This protein binds this small molecule.
Small molecule (SMILES): CC(=O)N[C@@H]1[C@@H](O)[C@H](O)[C@@H](CO)O[C@H]1O

Sequence of chain 1.C:
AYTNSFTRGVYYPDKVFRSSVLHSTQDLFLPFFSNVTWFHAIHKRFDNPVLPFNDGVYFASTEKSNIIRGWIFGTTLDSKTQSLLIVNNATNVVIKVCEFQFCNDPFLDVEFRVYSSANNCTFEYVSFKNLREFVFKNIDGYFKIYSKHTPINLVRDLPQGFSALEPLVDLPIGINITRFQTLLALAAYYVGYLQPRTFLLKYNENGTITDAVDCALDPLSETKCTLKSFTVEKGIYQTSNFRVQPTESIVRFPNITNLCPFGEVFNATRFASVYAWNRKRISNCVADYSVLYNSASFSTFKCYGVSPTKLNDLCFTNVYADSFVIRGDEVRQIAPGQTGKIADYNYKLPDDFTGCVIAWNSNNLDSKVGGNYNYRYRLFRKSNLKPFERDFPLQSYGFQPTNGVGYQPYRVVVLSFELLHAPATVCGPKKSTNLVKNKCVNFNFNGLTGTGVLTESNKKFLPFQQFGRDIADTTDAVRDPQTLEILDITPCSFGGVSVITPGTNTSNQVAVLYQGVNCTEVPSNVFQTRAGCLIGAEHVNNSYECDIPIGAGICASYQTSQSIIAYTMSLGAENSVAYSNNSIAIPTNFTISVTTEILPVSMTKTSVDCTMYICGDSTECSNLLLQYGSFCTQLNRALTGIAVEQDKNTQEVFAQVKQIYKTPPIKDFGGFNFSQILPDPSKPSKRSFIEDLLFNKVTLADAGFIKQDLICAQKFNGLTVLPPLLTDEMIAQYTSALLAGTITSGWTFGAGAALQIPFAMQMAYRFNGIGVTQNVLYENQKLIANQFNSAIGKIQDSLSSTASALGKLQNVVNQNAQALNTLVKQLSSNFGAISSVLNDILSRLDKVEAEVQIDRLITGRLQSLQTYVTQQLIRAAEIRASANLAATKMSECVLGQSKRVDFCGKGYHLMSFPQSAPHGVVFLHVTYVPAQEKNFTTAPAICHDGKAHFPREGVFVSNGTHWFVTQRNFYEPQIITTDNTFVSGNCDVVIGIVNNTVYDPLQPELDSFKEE

Binding-site contacts:
Ligand atom C6 contacts residue VAL127 of chain 1.C at 3.8 Å (hydrophobic).
Ligand atom N2 contacts residue THR124 of chain 1.C at 2.8 Å (h-bond).
Ligand atom C4 contacts residue ASN122 of chain 1.C at 4.2 Å.
Ligand atom C8 contacts residue ASN122 of chain 1.C at 4.4 Å.
Ligand atom C2 contacts residue ASN122 of chain 1.C at 2.5 Å.
Ligand atom O5 contacts residue THR124 of chain 1.C at 4.3 Å.
Ligand atom C8 contacts residue THR124 of chain 1.C at 3.8 Å.
Ligand atom C6 contacts residue ASN125 of chain 1.C at 4.3 Å.
Ligand atom O5 contacts residue VAL127 of chain 1.C at 4.1 Å.
Ligand atom C1 contacts residue ASN122 of chain 1.C at 1.4 Å.
Ligand atom N2 contacts residue ASN122 of chain 1.C at 2.9 Å (h-bond).
Ligand atom C3 contacts residue ASN122 of chain 1.C at 3.8 Å.
Ligand atom C5 contacts residue ASN122 of chain 1.C at 3.7 Å.
Ligand atom O5 contacts residue ASN122 of chain 1.C at 2.4 Å (h-bond).
Ligand atom C7 contacts residue ASN122 of chain 1.C at 3.3 Å.
Ligand atom C6 contacts residue VAL171 of chain 1.C at 4.2 Å (hydrophobic).
Ligand atom O7 contacts residue ASN122 of chain 1.C at 3.4 Å (h-bond).
Ligand atom O6 contacts residue VAL127 of chain 1.C at 4.2 Å.
Ligand atom C1 contacts residue ASN125 of chain 1.C at 3.7 Å.
Ligand atom C2 contacts residue THR124 of chain 1.C at 3.3 Å.
Ligand atom C7 contacts residue THR124 of chain 1.C at 3.8 Å.
Ligand atom C5 contacts residue ASN125 of chain 1.C at 3.6 Å.
Ligand atom O5 contacts residue ASN125 of chain 1.C at 3.8 Å.
Ligand atom C3 contacts residue THR124 of chain 1.C at 3.6 Å.
Ligand atom O3 contacts residue THR124 of chain 1.C at 4.5 Å.
Ligand atom C1 contacts residue THR124 of chain 1.C at 3.2 Å.